The protein below binds the small molecule below.
Small molecule (SMILES): OC[C@H]1O[C@@H](O[C@H]2[C@H](O)[C@@H](O)[C@H](O)O[C@@H]2CO)[C@H](O)[C@@H](O)[C@@H]1O

Sequence of chain 1.A:
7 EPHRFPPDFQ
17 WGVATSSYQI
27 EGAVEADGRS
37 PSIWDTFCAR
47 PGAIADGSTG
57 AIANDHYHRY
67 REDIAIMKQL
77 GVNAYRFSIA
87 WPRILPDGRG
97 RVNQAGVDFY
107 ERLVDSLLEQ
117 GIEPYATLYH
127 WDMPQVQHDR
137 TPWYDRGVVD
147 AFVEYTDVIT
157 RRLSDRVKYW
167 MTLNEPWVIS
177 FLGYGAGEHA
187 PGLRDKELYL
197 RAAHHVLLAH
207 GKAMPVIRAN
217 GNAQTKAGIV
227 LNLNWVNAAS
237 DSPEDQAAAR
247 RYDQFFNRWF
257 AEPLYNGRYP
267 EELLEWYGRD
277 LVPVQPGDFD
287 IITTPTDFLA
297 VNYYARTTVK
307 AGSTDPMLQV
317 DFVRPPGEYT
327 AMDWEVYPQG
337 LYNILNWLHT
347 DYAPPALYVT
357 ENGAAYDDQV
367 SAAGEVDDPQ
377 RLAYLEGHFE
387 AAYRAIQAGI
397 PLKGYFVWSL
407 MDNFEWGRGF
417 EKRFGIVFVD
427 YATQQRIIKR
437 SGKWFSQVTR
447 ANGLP

Binding-site contacts:
Ligand atom C3 contacts residue PHE252 of chain 1.A at 4.0 Å (hydrophobic).
Ligand atom O6 contacts residue TRP330 of chain 1.A at 3.9 Å.
Ligand atom O2 contacts residue PHE252 of chain 1.A at 3.4 Å.
Ligand atom C5 contacts residue VAL174 of chain 1.A at 3.9 Å (hydrophobic).
Ligand atom O4 contacts residue PHE318 of chain 1.A at 3.5 Å.
Ligand atom C2 contacts residue ASN228 of chain 1.A at 3.8 Å.
Ligand atom O5 contacts residue TRP173 of chain 1.A at 4.0 Å.
Ligand atom C2 contacts residue LEU178 of chain 1.A at 4.1 Å (hydrophobic).
Ligand atom O3 contacts residue ASN230 of chain 1.A at 3.5 Å (h-bond).
Ligand atom O6 contacts residue THR303 of chain 1.A at 4.0 Å.
Ligand atom C2 contacts residue GLU184 of chain 1.A at 3.7 Å.
Ligand atom O6 contacts residue TYR248 of chain 1.A at 3.9 Å.
Ligand atom O1 contacts residue ASN228 of chain 1.A at 3.6 Å.
Ligand atom O3 contacts residue PHE252 of chain 1.A at 3.8 Å.
Ligand atom C6 contacts residue TYR248 of chain 1.A at 3.3 Å (hydrophobic).
Ligand atom O1 contacts residue TYR300 of chain 1.A at 3.6 Å.
Ligand atom O1 contacts residue BGC1 of chain 1.C at 2.8 Å (h-bond).
Ligand atom O2 contacts residue ASN230 of chain 1.A at 3.5 Å (h-bond).
Ligand atom O2 contacts residue LEU178 of chain 1.A at 4.0 Å.
Ligand atom O5 contacts residue GLU171 of chain 1.A at 3.6 Å.
Ligand atom C1 contacts residue BGC1 of chain 1.C at 3.1 Å.
Ligand atom O4 contacts residue TRP173 of chain 1.A at 4.0 Å.
Ligand atom C1 contacts residue GLU171 of chain 1.A at 3.4 Å.
Ligand atom O5 contacts residue VAL174 of chain 1.A at 4.1 Å.
Ligand atom C6 contacts residue BGC1 of chain 1.C at 3.9 Å.
Ligand atom C4 contacts residue TRP330 of chain 1.A at 4.0 Å (hydrophobic).
Ligand atom O6 contacts residue ASN230 of chain 1.A at 4.1 Å.
Ligand atom C3 contacts residue GLU184 of chain 1.A at 3.8 Å.
Ligand atom O3 contacts residue GLU184 of chain 1.A at 2.5 Å (salt-bridge).
Ligand atom C5 contacts residue BGC1 of chain 1.C at 3.7 Å.
Ligand atom O5 contacts residue BGC1 of chain 1.C at 2.6 Å (h-bond).
Ligand atom O2 contacts residue ASN228 of chain 1.A at 3.0 Å (h-bond).
Ligand atom O6 contacts residue BGC1 of chain 1.C at 3.1 Å (h-bond).
Ligand atom C6 contacts residue LEU178 of chain 1.A at 4.0 Å (hydrophobic).
Ligand atom O1 contacts residue GLU171 of chain 1.A at 3.0 Å (salt-bridge).
Ligand atom O2 contacts residue GLU184 of chain 1.A at 2.9 Å (salt-bridge).
Ligand atom O6 contacts residue GLU411 of chain 1.A at 3.9 Å.
Ligand atom O4 contacts residue LEU178 of chain 1.A at 3.7 Å.
Ligand atom O6 contacts residue PHE252 of chain 1.A at 4.0 Å.
Ligand atom C1 contacts residue ASN228 of chain 1.A at 3.8 Å.